Binding-site contacts:
Ligand atom C5 contacts residue TYR224 of chain 1.A at 3.7 Å (hydrophobic).
Ligand atom N3 contacts residue ASP187 of chain 1.A at 3.8 Å.
Ligand atom C2 contacts residue TYR224 of chain 1.A at 3.6 Å (hydrophobic).
Ligand atom C5 contacts residue TYR262 of chain 1.A at 3.8 Å (hydrophobic).
Ligand atom C6 contacts residue TYR44 of chain 1.A at 4.0 Å (hydrophobic).
Ligand atom C6 contacts residue LEU184 of chain 1.A at 3.9 Å (hydrophobic).
Ligand atom C9 contacts residue TYR224 of chain 1.A at 3.7 Å (hydrophobic).
Ligand atom C7 contacts residue TYR224 of chain 1.A at 3.9 Å (hydrophobic).
Ligand atom C5 contacts residue LEU184 of chain 1.A at 3.9 Å (hydrophobic).
Ligand atom N8 contacts residue LEU184 of chain 1.A at 3.9 Å.
Ligand atom C7 contacts residue TYR262 of chain 1.A at 4.4 Å (hydrophobic).
Ligand atom C7 contacts residue TYR40 of chain 1.A at 3.6 Å (hydrophobic).
Ligand atom O1 contacts residue TYR223 of chain 1.A at 4.1 Å.
Ligand atom C9 contacts residue LEU184 of chain 1.A at 3.3 Å (hydrophobic).
Ligand atom O1 contacts residue ALA218 of chain 1.A at 3.7 Å.
Ligand atom N8 contacts residue TYR40 of chain 1.A at 3.8 Å.
Ligand atom N3 contacts residue SER233 of chain 1.A at 3.2 Å (h-bond).
Ligand atom C7 contacts residue LEU184 of chain 1.A at 4.0 Å (hydrophobic).
Ligand atom N3 contacts residue SER221 of chain 1.A at 4.4 Å.
Ligand atom O1 contacts residue TYR224 of chain 1.A at 3.8 Å.
Ligand atom C2 contacts residue ALA218 of chain 1.A at 3.9 Å (hydrophobic).
Ligand atom C2 contacts residue SER221 of chain 1.A at 3.8 Å.
Ligand atom N3 contacts residue TYR224 of chain 1.A at 4.0 Å.
Ligand atom C4 contacts residue LEU184 of chain 1.A at 3.9 Å (hydrophobic).
Ligand atom C7 contacts residue TYR44 of chain 1.A at 4.4 Å (hydrophobic).
Ligand atom C6 contacts residue TYR262 of chain 1.A at 3.7 Å (hydrophobic).
Ligand atom O1 contacts residue ALA267 of chain 1.A at 4.4 Å.
Ligand atom C10 contacts residue TYR224 of chain 1.A at 3.5 Å (hydrophobic).
Ligand atom C4 contacts residue TYR224 of chain 1.A at 3.5 Å (hydrophobic).
Ligand atom N3 contacts residue ALA218 of chain 1.A at 4.1 Å.
Ligand atom N8 contacts residue TYR224 of chain 1.A at 3.7 Å.
Ligand atom C2 contacts residue SER233 of chain 1.A at 3.8 Å.
Ligand atom N3 contacts residue ASP217 of chain 1.A at 4.2 Å.
Ligand atom O1 contacts residue SER221 of chain 1.A at 2.6 Å (h-bond).
Ligand atom C6 contacts residue TYR224 of chain 1.A at 4.2 Å (hydrophobic).
Ligand atom C9 contacts residue SAH1 of chain 1.C at 3.2 Å.
Ligand atom C9 contacts residue TYR40 of chain 1.A at 3.1 Å (hydrophobic).
Ligand atom C10 contacts residue LEU184 of chain 1.A at 3.9 Å (hydrophobic).
Ligand atom O1 contacts residue SER233 of chain 1.A at 3.6 Å.

A small-molecule ligand and the protein it binds are described below.
Small molecule (SMILES): C[n+]1cccc(C(N)=O)c1

Sequence of chain 1.A:
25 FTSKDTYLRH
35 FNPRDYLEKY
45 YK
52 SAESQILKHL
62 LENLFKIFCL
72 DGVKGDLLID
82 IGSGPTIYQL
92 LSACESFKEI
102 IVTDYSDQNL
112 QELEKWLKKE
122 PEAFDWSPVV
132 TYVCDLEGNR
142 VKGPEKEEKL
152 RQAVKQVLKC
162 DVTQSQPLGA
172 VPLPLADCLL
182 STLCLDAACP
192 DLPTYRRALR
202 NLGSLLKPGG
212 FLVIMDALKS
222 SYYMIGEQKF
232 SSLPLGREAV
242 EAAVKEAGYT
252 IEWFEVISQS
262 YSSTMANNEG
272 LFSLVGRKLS